This small molecule binds to this protein.
Small molecule (SMILES): C[N+](C)(C)CCOP(=O)([O-])OCCCc1ccccc1

Sequence of chain 1.D:
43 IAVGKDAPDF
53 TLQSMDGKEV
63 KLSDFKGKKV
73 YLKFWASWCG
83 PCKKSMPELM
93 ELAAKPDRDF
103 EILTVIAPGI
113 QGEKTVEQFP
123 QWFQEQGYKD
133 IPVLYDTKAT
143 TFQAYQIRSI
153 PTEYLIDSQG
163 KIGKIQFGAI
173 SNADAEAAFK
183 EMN

Binding-site contacts:
Ligand atom C2 contacts residue TRP80 of chain 1.D at 3.8 Å (hydrophobic).
Ligand atom CAI contacts residue PHE144 of chain 1.D at 4.2 Å (hydrophobic).
Ligand atom O2 contacts residue GLN113 of chain 1.D at 4.0 Å.
Ligand atom P contacts residue GLN113 of chain 1.D at 4.1 Å.
Ligand atom C11 contacts residue GLN113 of chain 1.D at 4.0 Å.
Ligand atom C6 contacts residue GLN113 of chain 1.D at 3.4 Å.
Ligand atom C11 contacts residue ILE112 of chain 1.D at 4.2 Å (hydrophobic).
Ligand atom O4 contacts residue GLN113 of chain 1.D at 3.2 Å (h-bond).
Ligand atom C13 contacts residue PHE144 of chain 1.D at 3.5 Å (hydrophobic).
Ligand atom N contacts residue GLN113 of chain 1.D at 4.2 Å.
Ligand atom O1 contacts residue GLN113 of chain 1.D at 4.3 Å.
Ligand atom C12 contacts residue ILE112 of chain 1.D at 4.2 Å (hydrophobic).
Ligand atom C10 contacts residue GLN113 of chain 1.D at 4.1 Å.
Ligand atom C3 contacts residue TRP80 of chain 1.D at 3.9 Å (hydrophobic).
Ligand atom C12 contacts residue ALA109 of chain 1.D at 4.2 Å (hydrophobic).
Ligand atom C3 contacts residue GLN113 of chain 1.D at 3.1 Å.
Ligand atom C3 contacts residue GLY114 of chain 1.D at 3.5 Å.
Ligand atom C5 contacts residue GLN113 of chain 1.D at 4.0 Å.
Ligand atom N contacts residue TRP80 of chain 1.D at 4.3 Å.
Ligand atom C12 contacts residue PHE144 of chain 1.D at 4.0 Å (hydrophobic).
Ligand atom C7 contacts residue TRP80 of chain 1.D at 3.8 Å (hydrophobic).
Ligand atom C4 contacts residue TRP80 of chain 1.D at 3.9 Å (hydrophobic).
Ligand atom C4 contacts residue GLN113 of chain 1.D at 3.6 Å.